Sequence of chain 1.A:
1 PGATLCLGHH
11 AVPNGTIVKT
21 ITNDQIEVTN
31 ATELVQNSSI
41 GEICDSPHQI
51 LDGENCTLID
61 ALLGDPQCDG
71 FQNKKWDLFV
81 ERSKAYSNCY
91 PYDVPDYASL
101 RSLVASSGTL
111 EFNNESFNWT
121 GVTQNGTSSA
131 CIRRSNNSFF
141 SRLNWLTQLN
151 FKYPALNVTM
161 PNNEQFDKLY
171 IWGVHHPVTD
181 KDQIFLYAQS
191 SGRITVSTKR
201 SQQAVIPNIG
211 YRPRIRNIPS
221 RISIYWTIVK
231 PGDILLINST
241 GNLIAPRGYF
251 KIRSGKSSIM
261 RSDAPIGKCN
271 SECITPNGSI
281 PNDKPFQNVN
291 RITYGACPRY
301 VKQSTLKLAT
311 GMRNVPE

Binding-site contacts:
Ligand atom C9 contacts residue ASP182 of chain 1.A at 3.8 Å.
Ligand atom O6 contacts residue ASN217 of chain 1.A at 2.8 Å (h-bond).
Ligand atom N5 contacts residue THR127 of chain 1.A at 2.9 Å (h-bond).
Ligand atom O6 contacts residue ILE218 of chain 1.A at 3.9 Å.
Ligand atom C4 contacts residue THR127 of chain 1.A at 3.2 Å.
Ligand atom O9 contacts residue ASP182 of chain 1.A at 3.7 Å.
Ligand atom O7 contacts residue NAG2 of chain 2.E at 3.5 Å (h-bond).
Ligand atom O8 contacts residue ILE218 of chain 1.A at 3.9 Å.
Ligand atom C6 contacts residue ASN217 of chain 1.A at 3.1 Å.
Ligand atom O9 contacts residue SER220 of chain 1.A at 3.2 Å (h-bond).
Ligand atom C11 contacts residue THR127 of chain 1.A at 3.9 Å.
Ligand atom C11 contacts residue THR147 of chain 1.A at 4.0 Å.
Ligand atom O1A contacts residue ASN137 of chain 1.A at 3.9 Å.
Ligand atom C1 contacts residue SER128 of chain 1.A at 3.6 Å.
Ligand atom O1A contacts residue SER128 of chain 1.A at 3.4 Å.
Ligand atom O4 contacts residue THR127 of chain 1.A at 3.4 Å (h-bond).
Ligand atom C1 contacts residue SER129 of chain 1.A at 3.7 Å.
Ligand atom O1B contacts residue ILE218 of chain 1.A at 3.5 Å.
Ligand atom O1B contacts residue SER128 of chain 1.A at 2.9 Å (h-bond).
Ligand atom O1B contacts residue SER129 of chain 1.A at 3.9 Å.
Ligand atom O8 contacts residue TYR90 of chain 1.A at 3.0 Å (h-bond).
Ligand atom O6 contacts residue LYS181 of chain 1.A at 3.3 Å (salt-bridge).
Ligand atom C9 contacts residue HIS175 of chain 1.A at 3.7 Å.
Ligand atom O9 contacts residue TYR90 of chain 1.A at 3.0 Å (h-bond).
Ligand atom C11 contacts residue GLY126 of chain 1.A at 3.6 Å.
Ligand atom C9 contacts residue TYR90 of chain 1.A at 3.4 Å (hydrophobic).
Ligand atom O7 contacts residue LEU186 of chain 1.A at 3.5 Å.
Ligand atom C8 contacts residue NAG2 of chain 2.E at 3.9 Å.
Ligand atom C11 contacts residue TRP145 of chain 1.A at 3.8 Å (hydrophobic).
Ligand atom C7 contacts residue TRP145 of chain 1.A at 3.7 Å (hydrophobic).
Ligand atom O9 contacts residue HIS175 of chain 1.A at 3.6 Å.
Ligand atom C9 contacts residue LEU186 of chain 1.A at 3.8 Å (hydrophobic).
Ligand atom O8 contacts residue TRP145 of chain 1.A at 3.8 Å.
Ligand atom C6 contacts residue ASP182 of chain 1.A at 3.6 Å.
Ligand atom O1A contacts residue SER129 of chain 1.A at 2.8 Å (h-bond).
Ligand atom C5 contacts residue THR127 of chain 1.A at 3.5 Å.
Ligand atom C8 contacts residue TYR90 of chain 1.A at 3.8 Å (hydrophobic).
Ligand atom C10 contacts residue THR127 of chain 1.A at 3.9 Å.
Ligand atom O10 contacts residue LEU186 of chain 1.A at 3.2 Å.
Ligand atom O6 contacts residue ASP182 of chain 1.A at 2.7 Å (salt-bridge).

A small-molecule ligand and the protein it binds are described below.
Small molecule (SMILES): CC(=O)N[C@H]1[C@H](O[C@@H]2[C@@H](O)[C@H](O)O[C@H](CO)[C@@H]2O)O[C@H](CO)[C@@H](O[C@@H]2O[C@H](CO)[C@H](O)[C@H](O[C@]3(C(=O)O)C[C@H](O)[C@@H](NC(C)=O)[C@H]([C@H](O)[C@H](O)CO)O3)[C@H]2O)[C@@H]1O